Binding-site contacts:
Ligand atom CAG contacts residue TYR85 of chain 1.A at 4.2 Å (hydrophobic).
Ligand atom CAB contacts residue ASP103 of chain 1.A at 4.0 Å.
Ligand atom CAC contacts residue ASP103 of chain 1.A at 4.5 Å.
Ligand atom CAG contacts residue ARG99 of chain 1.A at 4.5 Å.
Ligand atom OAH contacts residue ARG99 of chain 1.A at 4.2 Å.
Ligand atom CAD contacts residue PHE107 of chain 1.A at 3.7 Å (hydrophobic).
Ligand atom CAD contacts residue ASP103 of chain 1.A at 3.8 Å.
Ligand atom CAD contacts residue GLU106 of chain 1.A at 3.6 Å.
Ligand atom CAI contacts residue ARG99 of chain 1.A at 3.5 Å.
Ligand atom CAC contacts residue GLU106 of chain 1.A at 4.3 Å.
Ligand atom CAD contacts residue GLN102 of chain 1.A at 4.3 Å.
Ligand atom CAF contacts residue GLN102 of chain 1.A at 3.6 Å.
Ligand atom CAF contacts residue TYR85 of chain 1.A at 4.1 Å (hydrophobic).
Ligand atom CAG contacts residue GLN102 of chain 1.A at 4.5 Å.
Ligand atom OAH contacts residue GLN102 of chain 1.A at 4.0 Å.
Ligand atom CAC contacts residue GLN102 of chain 1.A at 4.0 Å.
Ligand atom OAH contacts residue TYR85 of chain 1.A at 3.3 Å (h-bond).
Ligand atom OAA contacts residue ASP103 of chain 1.A at 3.1 Å (salt-bridge).

Sequence of chain 1.A:
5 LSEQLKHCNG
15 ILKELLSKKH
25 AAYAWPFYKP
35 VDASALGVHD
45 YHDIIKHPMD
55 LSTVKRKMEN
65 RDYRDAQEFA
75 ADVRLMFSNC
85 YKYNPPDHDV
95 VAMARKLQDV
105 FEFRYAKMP

The protein below binds the small molecule below.
Small molecule (SMILES): C[C@H](O)COC[C@H](C)O